Binding-site contacts:
Ligand atom F13 contacts residue LEU197 of chain 1.A at 3.3 Å.
Ligand atom C1 contacts residue HIS94 of chain 1.A at 3.6 Å.
Ligand atom O8 contacts residue TRP208 of chain 1.A at 3.8 Å.
Ligand atom N23 contacts residue HIS94 of chain 1.A at 3.5 Å (h-bond).
Ligand atom S14 contacts residue TYR130 of chain 1.A at 3.5 Å (h-bond).
Ligand atom N23 contacts residue HIS119 of chain 1.A at 3.3 Å (h-bond).
Ligand atom C19 contacts residue TYR130 of chain 1.A at 3.9 Å (hydrophobic).
Ligand atom F12 contacts residue VAL121 of chain 1.A at 3.0 Å.
Ligand atom N23 contacts residue ZN1 of chain 1.B at 2.0 Å.
Ligand atom O8 contacts residue LEU197 of chain 1.A at 3.2 Å.
Ligand atom O9 contacts residue TRP208 of chain 1.A at 3.7 Å.
Ligand atom N23 contacts residue HIS96 of chain 1.A at 3.4 Å (h-bond).
Ligand atom O8 contacts residue THR198 of chain 1.A at 3.1 Å (h-bond).
Ligand atom S14 contacts residue GLN92 of chain 1.A at 3.0 Å (h-bond).
Ligand atom F11 contacts residue ZN1 of chain 1.B at 3.3 Å.
Ligand atom N23 contacts residue THR198 of chain 1.A at 2.7 Å (h-bond).
Ligand atom C6 contacts residue HIS94 of chain 1.A at 3.1 Å.
Ligand atom O9 contacts residue HIS94 of chain 1.A at 3.5 Å.
Ligand atom C17 contacts residue TYR130 of chain 1.A at 3.5 Å (hydrophobic).
Ligand atom C21 contacts residue PRO201 of chain 1.A at 3.7 Å (hydrophobic).
Ligand atom F13 contacts residue VAL142 of chain 1.A at 3.7 Å.
Ligand atom C15 contacts residue TYR130 of chain 1.A at 3.0 Å (hydrophobic).
Ligand atom F12 contacts residue TYR130 of chain 1.A at 3.6 Å.
Ligand atom O9 contacts residue ZN1 of chain 1.B at 3.0 Å.
Ligand atom C5 contacts residue HIS94 of chain 1.A at 3.5 Å.
Ligand atom N20 contacts residue TYR130 of chain 1.A at 3.5 Å (h-bond).
Ligand atom C1 contacts residue GLN92 of chain 1.A at 3.6 Å.
Ligand atom C5 contacts residue ZN1 of chain 1.B at 3.9 Å.
Ligand atom S7 contacts residue ZN1 of chain 1.B at 3.1 Å.
Ligand atom C3 contacts residue VAL121 of chain 1.A at 3.8 Å (hydrophobic).
Ligand atom C21 contacts residue PRO200 of chain 1.A at 3.4 Å (hydrophobic).
Ligand atom F12 contacts residue LEU140 of chain 1.A at 3.5 Å.
Ligand atom F11 contacts residue HIS94 of chain 1.A at 3.1 Å.
Ligand atom O9 contacts residue VAL142 of chain 1.A at 3.6 Å.
Ligand atom C2 contacts residue GLN92 of chain 1.A at 3.4 Å.
Ligand atom F11 contacts residue LEU65 of chain 1.A at 3.9 Å.
Ligand atom N16 contacts residue TYR130 of chain 1.A at 3.0 Å (h-bond).
Ligand atom O9 contacts residue HIS119 of chain 1.A at 3.4 Å (h-bond).
Ligand atom F10 contacts residue GLN92 of chain 1.A at 3.4 Å.
Ligand atom C4 contacts residue LEU197 of chain 1.A at 3.9 Å (hydrophobic).

Sequence of chain 1.A:
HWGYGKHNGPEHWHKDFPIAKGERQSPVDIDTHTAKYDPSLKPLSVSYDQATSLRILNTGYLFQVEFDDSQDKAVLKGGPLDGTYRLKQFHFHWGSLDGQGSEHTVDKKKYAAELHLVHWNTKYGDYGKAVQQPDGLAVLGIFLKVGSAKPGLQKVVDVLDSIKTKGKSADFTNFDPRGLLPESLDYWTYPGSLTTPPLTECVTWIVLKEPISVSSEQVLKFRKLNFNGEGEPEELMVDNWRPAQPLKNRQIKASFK

A protein and the small-molecule ligand that binds it are described below.
Small molecule (SMILES): Cc1cc(C)nc(Sc2c(F)c(F)c(S(N)(=O)=O)c(F)c2F)n1